Binding-site contacts:
Ligand atom C2 contacts residue VAL400 of chain 10.B at 3.8 Å (hydrophobic).
Ligand atom C2 contacts residue CYS431 of chain 10.B at 3.7 Å (hydrophobic).
Ligand atom C2 contacts residue PRO401 of chain 10.B at 3.5 Å (hydrophobic).
Ligand atom C3 contacts residue HIS69 of chain 10.B at 3.5 Å.
Ligand atom N2 contacts residue CYS431 of chain 10.B at 3.8 Å.
Ligand atom C3 contacts residue ALA68 of chain 10.B at 4.1 Å (hydrophobic).
Ligand atom O3 contacts residue PRO401 of chain 10.B at 3.4 Å.
Ligand atom NI contacts residue CYS431 of chain 10.B at 2.4 Å.
Ligand atom C2 contacts residue ARG379 of chain 10.B at 3.8 Å.
Ligand atom N1 contacts residue PRO378 of chain 10.B at 3.2 Å.
Ligand atom O3 contacts residue ALA377 of chain 10.B at 3.4 Å.
Ligand atom C1 contacts residue ARG379 of chain 10.B at 3.5 Å.
Ligand atom N2 contacts residue VAL400 of chain 10.B at 3.9 Å.
Ligand atom O3 contacts residue VAL400 of chain 10.B at 3.6 Å.
Ligand atom FE contacts residue CYS65 of chain 10.B at 2.4 Å.
Ligand atom C3 contacts residue CYS65 of chain 10.B at 3.1 Å (hydrophobic).
Ligand atom FE contacts residue CYS434 of chain 10.B at 2.5 Å.
Ligand atom NI contacts residue CYS434 of chain 10.B at 2.6 Å.
Ligand atom N1 contacts residue ARG379 of chain 10.B at 3.0 Å (salt-bridge).
Ligand atom C3 contacts residue PRO401 of chain 10.B at 3.5 Å (hydrophobic).
Ligand atom C2 contacts residue THR402 of chain 10.B at 3.8 Å.
Ligand atom C1 contacts residue ALA377 of chain 10.B at 3.7 Å (hydrophobic).
Ligand atom NI contacts residue CYS65 of chain 10.B at 2.5 Å.
Ligand atom N2 contacts residue PRO401 of chain 10.B at 3.3 Å.
Ligand atom C1 contacts residue CYS65 of chain 10.B at 3.1 Å (hydrophobic).
Ligand atom C3 contacts residue ALA377 of chain 10.B at 3.7 Å (hydrophobic).
Ligand atom N2 contacts residue THR402 of chain 10.B at 2.8 Å (h-bond).
Ligand atom C2 contacts residue CYS434 of chain 10.B at 3.1 Å (hydrophobic).
Ligand atom N1 contacts residue ALA377 of chain 10.B at 3.4 Å.
Ligand atom C1 contacts residue PRO378 of chain 10.B at 4.1 Å (hydrophobic).
Ligand atom O3 contacts residue HIS69 of chain 10.B at 3.5 Å.
Ligand atom C3 contacts residue VAL400 of chain 10.B at 3.6 Å (hydrophobic).
Ligand atom NI contacts residue CYS62 of chain 10.B at 2.3 Å.
Ligand atom O3 contacts residue ALA68 of chain 10.B at 3.6 Å.
Ligand atom N2 contacts residue ARG379 of chain 10.B at 3.9 Å.
Ligand atom C3 contacts residue CYS434 of chain 10.B at 3.3 Å (hydrophobic).
Ligand atom O3 contacts residue CYS65 of chain 10.B at 3.9 Å.
Ligand atom O3 contacts residue ASN382 of chain 10.B at 3.1 Å.
Ligand atom N2 contacts residue CYS434 of chain 10.B at 3.4 Å.
Ligand atom N1 contacts residue CYS65 of chain 10.B at 3.5 Å.

The small molecule below binds the protein below.
Small molecule (SMILES): N#C[Fe]([Ni])(C#N)C=O

Sequence of chain 10.B:
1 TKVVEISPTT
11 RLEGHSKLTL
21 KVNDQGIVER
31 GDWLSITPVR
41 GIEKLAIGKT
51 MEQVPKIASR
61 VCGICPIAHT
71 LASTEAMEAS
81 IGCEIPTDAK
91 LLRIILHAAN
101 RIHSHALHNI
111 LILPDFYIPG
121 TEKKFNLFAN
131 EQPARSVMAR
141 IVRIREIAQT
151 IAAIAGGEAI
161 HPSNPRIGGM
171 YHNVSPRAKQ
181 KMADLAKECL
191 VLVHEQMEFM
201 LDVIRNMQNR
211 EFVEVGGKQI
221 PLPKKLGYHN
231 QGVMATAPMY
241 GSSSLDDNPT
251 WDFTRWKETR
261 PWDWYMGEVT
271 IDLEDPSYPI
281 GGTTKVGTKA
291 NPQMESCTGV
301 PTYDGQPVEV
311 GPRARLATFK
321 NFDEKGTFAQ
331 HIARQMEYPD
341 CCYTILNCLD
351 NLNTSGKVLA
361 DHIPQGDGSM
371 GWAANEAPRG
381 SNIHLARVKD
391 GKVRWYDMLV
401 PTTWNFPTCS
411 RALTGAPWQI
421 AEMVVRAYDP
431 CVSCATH